Sequence of chain 3.A:
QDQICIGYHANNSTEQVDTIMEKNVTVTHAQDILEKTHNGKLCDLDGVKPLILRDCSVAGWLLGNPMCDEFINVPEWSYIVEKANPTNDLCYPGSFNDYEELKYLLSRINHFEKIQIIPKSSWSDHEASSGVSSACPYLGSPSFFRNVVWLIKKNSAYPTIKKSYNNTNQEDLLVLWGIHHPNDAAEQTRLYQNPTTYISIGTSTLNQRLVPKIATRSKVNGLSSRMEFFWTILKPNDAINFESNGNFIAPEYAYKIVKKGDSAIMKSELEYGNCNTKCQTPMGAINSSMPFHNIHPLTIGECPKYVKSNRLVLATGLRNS

Binding-site contacts:
Ligand atom C7 contacts residue ASN237 of chain 2.A at 3.6 Å.
Ligand atom N2 contacts residue ASN166 of chain 2.A at 2.7 Å (h-bond).
Ligand atom N2 contacts residue ASN237 of chain 2.A at 2.7 Å (h-bond).
Ligand atom C8 contacts residue ASP238 of chain 2.A at 4.2 Å.
Ligand atom C1 contacts residue ASN237 of chain 2.A at 3.6 Å.
Ligand atom C7 contacts residue ASN166 of chain 2.A at 3.4 Å.
Ligand atom C2 contacts residue ASN166 of chain 2.A at 2.2 Å.
Ligand atom C5 contacts residue ASN166 of chain 2.A at 3.7 Å.
Ligand atom C8 contacts residue ASN237 of chain 2.A at 3.7 Å.
Ligand atom O5 contacts residue ASN166 of chain 2.A at 2.4 Å (h-bond).
Ligand atom C2 contacts residue ASN237 of chain 2.A at 3.5 Å.
Ligand atom O7 contacts residue ALA239 of chain 2.A at 4.1 Å.
Ligand atom C4 contacts residue ASN166 of chain 2.A at 4.1 Å.
Ligand atom O5 contacts residue ASN237 of chain 2.A at 4.2 Å.
Ligand atom O7 contacts residue ASN166 of chain 2.A at 3.5 Å (h-bond).
Ligand atom N2 contacts residue ASP238 of chain 2.A at 4.4 Å.
Ligand atom C3 contacts residue ASN237 of chain 2.A at 3.9 Å.
Ligand atom C6 contacts residue ASN237 of chain 2.A at 4.4 Å.
Ligand atom C3 contacts residue ASN166 of chain 2.A at 3.7 Å.
Ligand atom C1 contacts residue ASN166 of chain 2.A at 1.4 Å.
Ligand atom N2 contacts residue ALA239 of chain 2.A at 4.4 Å.
Ligand atom C5 contacts residue ASN237 of chain 2.A at 3.7 Å.
Ligand atom C8 contacts residue SER218 of chain 3.A at 3.4 Å.
Ligand atom C8 contacts residue ALA239 of chain 2.A at 3.6 Å (hydrophobic).
Ligand atom C7 contacts residue ALA239 of chain 2.A at 3.9 Å (hydrophobic).

A small-molecule ligand and the protein it binds are described below.
Small molecule (SMILES): CC(=O)N[C@@H]1[C@@H](O)[C@H](O)[C@@H](CO)O[C@H]1O

Sequence of chain 2.A:
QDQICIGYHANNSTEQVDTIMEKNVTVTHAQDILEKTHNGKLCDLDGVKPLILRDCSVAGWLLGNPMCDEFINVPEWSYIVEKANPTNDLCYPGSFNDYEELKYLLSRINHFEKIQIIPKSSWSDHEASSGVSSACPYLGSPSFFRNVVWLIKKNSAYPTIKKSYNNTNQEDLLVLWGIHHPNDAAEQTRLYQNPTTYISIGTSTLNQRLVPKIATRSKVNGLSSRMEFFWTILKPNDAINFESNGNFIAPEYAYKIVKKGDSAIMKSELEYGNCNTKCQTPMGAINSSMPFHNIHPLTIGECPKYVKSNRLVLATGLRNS